Binding-site contacts:
Ligand atom C4 contacts residue TYR135 of chain 1.C at 3.5 Å (hydrophobic).
Ligand atom C5 contacts residue ASN118 of chain 1.C at 3.5 Å.
Ligand atom O7 contacts residue TYR135 of chain 1.C at 4.1 Å.
Ligand atom C1 contacts residue ASN118 of chain 1.C at 1.4 Å.
Ligand atom C3 contacts residue ASN118 of chain 1.C at 3.9 Å.
Ligand atom O3 contacts residue TYR135 of chain 1.C at 3.3 Å (h-bond).
Ligand atom O6 contacts residue TYR135 of chain 1.C at 4.2 Å.
Ligand atom C7 contacts residue ASP290 of chain 1.C at 3.3 Å.
Ligand atom C8 contacts residue ASP290 of chain 1.C at 2.8 Å.
Ligand atom O5 contacts residue ASN118 of chain 1.C at 2.1 Å (h-bond).
Ligand atom O7 contacts residue ASN118 of chain 1.C at 3.5 Å (h-bond).
Ligand atom C6 contacts residue ASN118 of chain 1.C at 4.5 Å.
Ligand atom C2 contacts residue TYR135 of chain 1.C at 3.4 Å (hydrophobic).
Ligand atom O6 contacts residue ASP290 of chain 1.C at 3.9 Å.
Ligand atom C7 contacts residue ASN118 of chain 1.C at 3.5 Å.
Ligand atom C1 contacts residue TYR135 of chain 1.C at 3.1 Å (hydrophobic).
Ligand atom C3 contacts residue ASP290 of chain 1.C at 3.4 Å.
Ligand atom O3 contacts residue ASP290 of chain 1.C at 3.1 Å (salt-bridge).
Ligand atom C2 contacts residue ASP290 of chain 1.C at 3.7 Å.
Ligand atom C4 contacts residue ASN118 of chain 1.C at 4.2 Å.
Ligand atom C2 contacts residue ASN118 of chain 1.C at 2.6 Å.
Ligand atom O4 contacts residue TYR135 of chain 1.C at 3.3 Å.
Ligand atom N2 contacts residue TYR135 of chain 1.C at 3.5 Å.
Ligand atom N2 contacts residue ASP290 of chain 1.C at 2.9 Å (salt-bridge).
Ligand atom C3 contacts residue TYR135 of chain 1.C at 2.8 Å (hydrophobic).
Ligand atom N2 contacts residue ASN118 of chain 1.C at 3.2 Å (h-bond).
Ligand atom O5 contacts residue TYR135 of chain 1.C at 3.9 Å.
Ligand atom C5 contacts residue TYR135 of chain 1.C at 3.7 Å (hydrophobic).
Ligand atom O6 contacts residue ASN118 of chain 1.C at 4.2 Å.

Sequence of chain 1.C:
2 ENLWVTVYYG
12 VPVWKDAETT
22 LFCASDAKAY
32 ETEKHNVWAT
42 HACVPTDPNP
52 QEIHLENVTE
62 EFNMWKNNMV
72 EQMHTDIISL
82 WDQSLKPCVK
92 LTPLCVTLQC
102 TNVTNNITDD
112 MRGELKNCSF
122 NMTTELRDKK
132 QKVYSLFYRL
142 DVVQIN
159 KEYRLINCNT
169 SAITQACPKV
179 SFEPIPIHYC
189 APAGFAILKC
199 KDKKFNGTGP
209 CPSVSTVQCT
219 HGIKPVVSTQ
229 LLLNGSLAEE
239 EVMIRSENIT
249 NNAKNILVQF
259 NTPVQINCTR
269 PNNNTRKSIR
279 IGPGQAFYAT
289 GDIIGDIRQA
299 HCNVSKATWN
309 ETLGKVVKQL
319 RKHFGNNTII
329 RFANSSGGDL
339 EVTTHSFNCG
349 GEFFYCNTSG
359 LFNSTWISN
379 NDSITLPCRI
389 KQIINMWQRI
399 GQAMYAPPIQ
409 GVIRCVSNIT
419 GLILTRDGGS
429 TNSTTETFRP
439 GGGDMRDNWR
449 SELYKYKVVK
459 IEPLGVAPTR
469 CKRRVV

The small molecule below binds the protein below.
Small molecule (SMILES): CC(=O)N[C@H]1[C@H](O[C@H]2[C@H](O)[C@@H](NC(C)=O)CO[C@@H]2CO)O[C@H](CO)[C@@H](O)[C@@H]1O